Sequence of chain 1.A:
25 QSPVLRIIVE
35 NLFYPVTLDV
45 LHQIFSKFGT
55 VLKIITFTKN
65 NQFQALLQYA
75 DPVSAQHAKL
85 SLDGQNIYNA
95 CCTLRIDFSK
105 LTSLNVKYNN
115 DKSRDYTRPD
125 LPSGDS

Binding-site contacts:
Ligand atom CG contacts residue ASN90 of chain 1.A at 3.6 Å.
Ligand atom CB contacts residue ASN90 of chain 1.A at 3.8 Å.
Ligand atom OG contacts residue ASN93 of chain 1.A at 2.8 Å (h-bond).
Ligand atom N contacts residue TYR92 of chain 1.A at 3.8 Å.
Ligand atom C contacts residue ASN90 of chain 1.A at 3.6 Å.
Ligand atom CG contacts residue TYR92 of chain 1.A at 4.0 Å (hydrophobic).
Ligand atom C contacts residue ASN93 of chain 1.A at 3.2 Å.
Ligand atom CD2 contacts residue GLN89 of chain 1.A at 3.2 Å.
Ligand atom CB contacts residue ASN93 of chain 1.A at 3.4 Å.
Ligand atom CD1 contacts residue VAL44 of chain 1.A at 3.9 Å (hydrophobic).
Ligand atom CD1 contacts residue LEU98 of chain 1.A at 4.0 Å (hydrophobic).
Ligand atom CA contacts residue ASN93 of chain 1.A at 3.8 Å.
Ligand atom O contacts residue ASN93 of chain 1.A at 2.9 Å (h-bond).
Ligand atom CD1 contacts residue LEU86 of chain 1.A at 3.9 Å (hydrophobic).
Ligand atom N contacts residue ASN90 of chain 1.A at 2.9 Å (h-bond).
Ligand atom CD contacts residue TYR92 of chain 1.A at 3.4 Å (hydrophobic).
Ligand atom CG contacts residue ILE91 of chain 1.A at 3.8 Å (hydrophobic).
Ligand atom O contacts residue TYR38 of chain 1.A at 4.0 Å.
Ligand atom CD contacts residue TYR38 of chain 1.A at 3.7 Å (hydrophobic).
Ligand atom CB contacts residue ILE91 of chain 1.A at 3.9 Å (hydrophobic).
Ligand atom CA contacts residue ASN93 of chain 1.A at 3.5 Å.
Ligand atom O contacts residue TYR92 of chain 1.A at 3.3 Å.
Ligand atom CB contacts residue TYR38 of chain 1.A at 3.5 Å (hydrophobic).
Ligand atom CA contacts residue ILE91 of chain 1.A at 3.6 Å (hydrophobic).
Ligand atom CG1 contacts residue ASN93 of chain 1.A at 3.0 Å.
Ligand atom N contacts residue ASN93 of chain 1.A at 3.3 Å (h-bond).
Ligand atom CD2 contacts residue LEU86 of chain 1.A at 3.8 Å (hydrophobic).
Ligand atom CB contacts residue ILE91 of chain 1.A at 3.5 Å (hydrophobic).
Ligand atom CB contacts residue TYR92 of chain 1.A at 3.3 Å (hydrophobic).
Ligand atom CA contacts residue ASN90 of chain 1.A at 3.9 Å.
Ligand atom CA contacts residue TYR92 of chain 1.A at 3.7 Å (hydrophobic).
Ligand atom OG contacts residue TYR92 of chain 1.A at 3.6 Å.
Ligand atom CG contacts residue TYR38 of chain 1.A at 3.4 Å (hydrophobic).
Ligand atom C contacts residue ILE91 of chain 1.A at 3.8 Å (hydrophobic).
Ligand atom CD1 contacts residue ILE48 of chain 1.A at 3.8 Å (hydrophobic).
Ligand atom CG contacts residue GLN89 of chain 1.A at 3.9 Å.
Ligand atom CB contacts residue ASN90 of chain 1.A at 3.5 Å.
Ligand atom N contacts residue ILE91 of chain 1.A at 2.8 Å (h-bond).
Ligand atom CD2 contacts residue GLN47 of chain 1.A at 3.5 Å.
Ligand atom CA contacts residue ASN90 of chain 1.A at 3.4 Å.

A small-molecule ligand and the protein it binds are described below.
Small molecule (SMILES): CC(C)C[C@H](NC(=O)[C@H](CC(C)C)NC(=O)[C@H](CO)NC(=O)[C@@H](N)C(C)C)C(=O)NCC(=O)N[C@@H](C)C(=O)N1CCC[C@H]1C(=O)N1CCC[C@H]1C=O